Binding-site contacts:
Ligand atom C37 contacts residue CPL1 of chain 3.C at 3.9 Å.
Ligand atom O5 contacts residue LEU96 of chain 3.A at 4.1 Å.
Ligand atom C4 contacts residue LEU96 of chain 3.A at 3.3 Å (hydrophobic).
Ligand atom O61 contacts residue ALA93 of chain 3.A at 3.8 Å.
Ligand atom C3 contacts residue LEU96 of chain 3.A at 4.3 Å (hydrophobic).
Ligand atom C7 contacts residue CPL1 of chain 3.C at 4.2 Å.
Ligand atom C31 contacts residue CPL1 of chain 3.C at 4.0 Å.
Ligand atom C43 contacts residue CPL1 of chain 3.C at 3.9 Å.
Ligand atom O3 contacts residue CPL1 of chain 3.C at 2.7 Å.
Ligand atom C6 contacts residue LEU96 of chain 3.A at 4.4 Å (hydrophobic).
Ligand atom O7 contacts residue CPL1 of chain 3.C at 4.1 Å.
Ligand atom O49 contacts residue CPL1 of chain 3.C at 4.3 Å.
Ligand atom C40 contacts residue CPL1 of chain 3.C at 4.1 Å.
Ligand atom C25 contacts residue CPL1 of chain 3.C at 4.4 Å.
Ligand atom C19 contacts residue CPL1 of chain 3.C at 4.2 Å.
Ligand atom O61 contacts residue LEU96 of chain 3.A at 3.1 Å.
Ligand atom O7 contacts residue LEU96 of chain 3.A at 4.2 Å.
Ligand atom O55 contacts residue CPL1 of chain 3.C at 4.3 Å.
Ligand atom C57 contacts residue LEU96 of chain 3.A at 3.6 Å (hydrophobic).
Ligand atom O61 contacts residue HIS92 of chain 3.A at 4.5 Å.
Ligand atom O2 contacts residue TYR28 of chain 3.A at 2.6 Å (h-bond).
Ligand atom C34 contacts residue CPL1 of chain 3.C at 3.8 Å.
Ligand atom O4 contacts residue CPL1 of chain 3.C at 3.9 Å.
Ligand atom C2 contacts residue CPL1 of chain 3.C at 4.1 Å.
Ligand atom C8 contacts residue TYR28 of chain 3.A at 4.0 Å (hydrophobic).
Ligand atom C5 contacts residue CPL1 of chain 3.C at 4.0 Å.

Sequence of chain 3.A:
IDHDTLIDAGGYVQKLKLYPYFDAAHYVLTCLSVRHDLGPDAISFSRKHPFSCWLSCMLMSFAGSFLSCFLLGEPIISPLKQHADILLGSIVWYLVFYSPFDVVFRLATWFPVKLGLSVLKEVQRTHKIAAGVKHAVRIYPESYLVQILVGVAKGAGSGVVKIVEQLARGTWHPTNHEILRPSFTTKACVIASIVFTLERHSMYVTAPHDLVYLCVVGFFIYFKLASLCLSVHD

The protein below binds the small molecule below.
Small molecule (SMILES): CCCCCCCCCCO[C@@H]1O[C@H](CO)[C@@H](O[C@H]2O[C@H](CO)[C@@H](O)[C@H](O)[C@H]2O)[C@H](O)[C@H]1O